Binding-site contacts:
Ligand atom O5 contacts residue ASN331 of chain 1.C at 2.3 Å (h-bond).
Ligand atom O7 contacts residue ASN331 of chain 1.C at 4.3 Å.
Ligand atom C7 contacts residue ASN331 of chain 1.C at 3.2 Å.
Ligand atom C7 contacts residue GLN580 of chain 1.C at 4.5 Å.
Ligand atom C8 contacts residue ASN331 of chain 1.C at 3.5 Å.
Ligand atom C3 contacts residue ASN331 of chain 1.C at 3.8 Å.
Ligand atom C1 contacts residue GLN580 of chain 1.C at 3.6 Å.
Ligand atom C3 contacts residue GLN580 of chain 1.C at 3.2 Å.
Ligand atom C2 contacts residue GLN580 of chain 1.C at 3.7 Å.
Ligand atom N2 contacts residue ASN331 of chain 1.C at 2.4 Å (h-bond).
Ligand atom C2 contacts residue ASN331 of chain 1.C at 2.5 Å.
Ligand atom C1 contacts residue ASN331 of chain 1.C at 1.4 Å.
Ligand atom C4 contacts residue ASN331 of chain 1.C at 4.2 Å.
Ligand atom O4 contacts residue GLN580 of chain 1.C at 4.2 Å.
Ligand atom N2 contacts residue GLN580 of chain 1.C at 3.6 Å.
Ligand atom O5 contacts residue GLN580 of chain 1.C at 4.3 Å.
Ligand atom C5 contacts residue GLN580 of chain 1.C at 3.9 Å.
Ligand atom C4 contacts residue GLN580 of chain 1.C at 4.0 Å.
Ligand atom O3 contacts residue GLN580 of chain 1.C at 4.2 Å.
Ligand atom C5 contacts residue ASN331 of chain 1.C at 3.6 Å.
Ligand atom C8 contacts residue THR333 of chain 1.C at 3.9 Å.

Sequence of chain 1.C:
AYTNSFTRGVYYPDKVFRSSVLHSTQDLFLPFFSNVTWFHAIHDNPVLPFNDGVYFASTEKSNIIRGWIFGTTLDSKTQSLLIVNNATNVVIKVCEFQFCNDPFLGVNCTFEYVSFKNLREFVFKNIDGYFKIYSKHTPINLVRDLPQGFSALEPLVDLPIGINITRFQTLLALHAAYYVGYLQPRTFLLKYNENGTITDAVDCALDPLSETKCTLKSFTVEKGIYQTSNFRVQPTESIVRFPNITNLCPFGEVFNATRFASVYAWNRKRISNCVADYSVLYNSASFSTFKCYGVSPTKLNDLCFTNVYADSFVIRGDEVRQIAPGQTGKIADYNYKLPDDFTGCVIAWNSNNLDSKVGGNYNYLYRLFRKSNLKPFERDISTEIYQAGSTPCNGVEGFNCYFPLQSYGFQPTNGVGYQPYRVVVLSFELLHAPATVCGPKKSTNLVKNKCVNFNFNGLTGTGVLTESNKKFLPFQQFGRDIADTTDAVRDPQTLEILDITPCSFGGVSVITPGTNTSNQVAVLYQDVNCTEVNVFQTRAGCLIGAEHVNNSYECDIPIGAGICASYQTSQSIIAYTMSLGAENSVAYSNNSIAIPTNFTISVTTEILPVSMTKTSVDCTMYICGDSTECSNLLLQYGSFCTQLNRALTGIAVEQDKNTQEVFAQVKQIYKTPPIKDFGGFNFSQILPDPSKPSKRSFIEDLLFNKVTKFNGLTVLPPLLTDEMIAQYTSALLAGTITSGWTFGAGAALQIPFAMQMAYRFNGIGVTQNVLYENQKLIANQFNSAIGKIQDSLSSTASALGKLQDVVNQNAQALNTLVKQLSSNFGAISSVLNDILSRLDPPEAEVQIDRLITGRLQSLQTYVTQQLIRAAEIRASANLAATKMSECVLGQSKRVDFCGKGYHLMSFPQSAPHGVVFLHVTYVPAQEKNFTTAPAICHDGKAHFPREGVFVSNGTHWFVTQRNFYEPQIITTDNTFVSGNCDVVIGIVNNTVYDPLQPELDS

The protein below binds the small molecule below.
Small molecule (SMILES): CC(=O)N[C@H]1[C@H](O[C@H]2[C@H](O)[C@@H](NC(C)=O)CO[C@@H]2CO)O[C@H](CO)[C@@H](O)[C@@H]1O